Sequence of chain 2.A:
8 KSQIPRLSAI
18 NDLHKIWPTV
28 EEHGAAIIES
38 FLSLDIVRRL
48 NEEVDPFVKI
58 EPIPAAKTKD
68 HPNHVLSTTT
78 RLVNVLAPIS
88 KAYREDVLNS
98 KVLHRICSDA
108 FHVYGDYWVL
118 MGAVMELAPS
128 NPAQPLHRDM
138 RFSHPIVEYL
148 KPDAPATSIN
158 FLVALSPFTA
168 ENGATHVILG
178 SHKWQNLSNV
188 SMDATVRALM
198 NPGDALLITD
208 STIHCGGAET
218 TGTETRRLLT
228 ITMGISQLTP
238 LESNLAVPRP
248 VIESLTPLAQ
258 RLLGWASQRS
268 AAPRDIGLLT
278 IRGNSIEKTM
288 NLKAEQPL

The protein below binds the small molecule below.
Small molecule (SMILES): CN1C(=O)c2ccccc2NC(=O)[C@@H]1Cc1ccccc1

Binding-site contacts:
Ligand atom C1 contacts residue MET122 of chain 2.A at 3.7 Å (hydrophobic).
Ligand atom C12 contacts residue HIS134 of chain 2.A at 3.9 Å.
Ligand atom C19 contacts residue AKG1 of chain 2.C at 3.9 Å.
Ligand atom C15 contacts residue ASP136 of chain 2.A at 3.7 Å.
Ligand atom C23 contacts residue VAL72 of chain 2.A at 3.6 Å (hydrophobic).
Ligand atom C12 contacts residue VAL72 of chain 2.A at 3.7 Å (hydrophobic).
Ligand atom N17 contacts residue ASP136 of chain 2.A at 4.0 Å.
Ligand atom C1 contacts residue MET118 of chain 2.A at 3.6 Å (hydrophobic).
Ligand atom C2 contacts residue LEU79 of chain 2.A at 3.5 Å (hydrophobic).
Ligand atom C8 contacts residue ASP136 of chain 2.A at 3.9 Å.
Ligand atom C10 contacts residue PHE139 of chain 2.A at 3.7 Å (hydrophobic).
Ligand atom C11 contacts residue HIS134 of chain 2.A at 3.5 Å.
Ligand atom C20 contacts residue THR227 of chain 2.A at 3.8 Å.
Ligand atom C14 contacts residue HIS134 of chain 2.A at 3.7 Å.
Ligand atom C13 contacts residue VAL72 of chain 2.A at 3.9 Å (hydrophobic).
Ligand atom C13 contacts residue HIS134 of chain 2.A at 4.0 Å.
Ligand atom C13 contacts residue GLN131 of chain 2.A at 3.5 Å.
Ligand atom C10 contacts residue HIS134 of chain 2.A at 3.3 Å.
Ligand atom C9 contacts residue HIS134 of chain 2.A at 3.5 Å.
Ligand atom C11 contacts residue VAL72 of chain 2.A at 3.7 Å (hydrophobic).
Ligand atom O16 contacts residue MET137 of chain 2.A at 3.1 Å (h-bond).
Ligand atom C1 contacts residue LEU79 of chain 2.A at 3.7 Å (hydrophobic).
Ligand atom C12 contacts residue PRO132 of chain 2.A at 4.0 Å (hydrophobic).
Ligand atom C8 contacts residue HIS134 of chain 2.A at 3.5 Å.
Ligand atom C8 contacts residue AKG1 of chain 2.C at 3.8 Å.
Ligand atom C7 contacts residue ASP136 of chain 2.A at 3.9 Å.
Ligand atom C10 contacts residue VAL72 of chain 2.A at 4.0 Å (hydrophobic).
Ligand atom O16 contacts residue ASP136 of chain 2.A at 3.5 Å.
Ligand atom C7 contacts residue AKG1 of chain 2.C at 3.3 Å.
Ligand atom O5 contacts residue ASN70 of chain 2.A at 3.0 Å (h-bond).
Ligand atom C19 contacts residue MET118 of chain 2.A at 4.0 Å (hydrophobic).
Ligand atom C3 contacts residue AKG1 of chain 2.C at 3.7 Å.
Ligand atom C1 contacts residue AKG1 of chain 2.C at 3.8 Å.
Ligand atom O5 contacts residue LEU73 of chain 2.A at 3.7 Å.
Ligand atom C2 contacts residue AKG1 of chain 2.C at 3.5 Å.
Ligand atom O5 contacts residue ILE273 of chain 1.A at 3.9 Å.
Ligand atom C18 contacts residue AKG1 of chain 2.C at 3.7 Å.
Ligand atom C14 contacts residue AKG1 of chain 2.C at 3.7 Å.
Ligand atom C20 contacts residue MET118 of chain 2.A at 3.5 Å (hydrophobic).
Ligand atom C23 contacts residue PHE139 of chain 2.A at 3.8 Å (hydrophobic).

Sequence of chain 1.A:
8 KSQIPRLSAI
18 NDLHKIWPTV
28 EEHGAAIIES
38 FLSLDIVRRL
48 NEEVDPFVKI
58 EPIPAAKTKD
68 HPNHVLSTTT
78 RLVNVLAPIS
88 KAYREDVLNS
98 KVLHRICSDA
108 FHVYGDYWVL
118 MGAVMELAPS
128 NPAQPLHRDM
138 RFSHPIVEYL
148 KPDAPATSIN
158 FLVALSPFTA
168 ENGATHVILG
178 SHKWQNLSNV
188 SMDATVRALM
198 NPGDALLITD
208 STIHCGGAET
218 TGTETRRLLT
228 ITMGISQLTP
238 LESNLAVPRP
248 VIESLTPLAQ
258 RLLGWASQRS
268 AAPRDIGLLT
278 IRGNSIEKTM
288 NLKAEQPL